Sequence of chain 1.A:
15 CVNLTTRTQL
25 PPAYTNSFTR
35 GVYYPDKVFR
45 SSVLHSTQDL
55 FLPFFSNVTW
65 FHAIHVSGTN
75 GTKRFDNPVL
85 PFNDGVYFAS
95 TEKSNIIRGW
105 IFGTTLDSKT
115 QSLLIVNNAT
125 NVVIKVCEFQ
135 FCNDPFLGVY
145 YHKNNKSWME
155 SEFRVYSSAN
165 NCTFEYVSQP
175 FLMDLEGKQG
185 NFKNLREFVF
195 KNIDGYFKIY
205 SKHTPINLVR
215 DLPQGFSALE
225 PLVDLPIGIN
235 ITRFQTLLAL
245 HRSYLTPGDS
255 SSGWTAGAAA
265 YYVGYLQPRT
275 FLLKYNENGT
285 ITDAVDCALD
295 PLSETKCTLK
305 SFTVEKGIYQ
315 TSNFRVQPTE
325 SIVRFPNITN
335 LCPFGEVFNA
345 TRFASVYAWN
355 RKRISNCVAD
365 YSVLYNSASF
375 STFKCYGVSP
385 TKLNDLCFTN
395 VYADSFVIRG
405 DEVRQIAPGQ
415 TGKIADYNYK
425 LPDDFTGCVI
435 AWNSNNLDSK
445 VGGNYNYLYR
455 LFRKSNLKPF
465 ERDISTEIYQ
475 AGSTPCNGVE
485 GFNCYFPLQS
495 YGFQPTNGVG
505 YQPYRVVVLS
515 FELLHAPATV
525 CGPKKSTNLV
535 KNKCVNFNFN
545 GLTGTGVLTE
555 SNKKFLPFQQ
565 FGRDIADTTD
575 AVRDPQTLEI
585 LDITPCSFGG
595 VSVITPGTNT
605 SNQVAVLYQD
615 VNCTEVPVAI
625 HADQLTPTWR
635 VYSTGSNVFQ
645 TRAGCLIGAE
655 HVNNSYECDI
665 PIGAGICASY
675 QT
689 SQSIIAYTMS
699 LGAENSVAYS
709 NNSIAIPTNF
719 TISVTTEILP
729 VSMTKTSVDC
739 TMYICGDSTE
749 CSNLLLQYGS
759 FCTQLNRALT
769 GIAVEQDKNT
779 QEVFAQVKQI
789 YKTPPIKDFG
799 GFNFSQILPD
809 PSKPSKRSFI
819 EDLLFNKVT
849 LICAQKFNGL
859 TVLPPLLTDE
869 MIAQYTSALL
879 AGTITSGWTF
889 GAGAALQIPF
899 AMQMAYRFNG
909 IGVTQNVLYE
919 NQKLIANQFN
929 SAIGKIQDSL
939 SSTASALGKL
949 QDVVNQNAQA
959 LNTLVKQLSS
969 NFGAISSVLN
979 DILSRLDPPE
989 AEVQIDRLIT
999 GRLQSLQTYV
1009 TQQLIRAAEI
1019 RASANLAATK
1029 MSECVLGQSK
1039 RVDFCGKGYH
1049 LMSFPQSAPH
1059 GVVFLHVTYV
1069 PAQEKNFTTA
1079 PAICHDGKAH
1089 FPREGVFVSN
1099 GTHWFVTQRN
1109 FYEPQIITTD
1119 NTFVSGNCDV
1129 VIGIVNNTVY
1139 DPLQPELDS

Binding-site contacts:
Ligand atom C5 contacts residue ASN61 of chain 1.A at 3.1 Å.
Ligand atom O4 contacts residue ASN61 of chain 1.A at 3.0 Å (h-bond).
Ligand atom C1 contacts residue PRO631 of chain 1.A at 3.9 Å (hydrophobic).
Ligand atom C5 contacts residue PRO631 of chain 1.A at 4.4 Å (hydrophobic).
Ligand atom C3 contacts residue ASN61 of chain 1.A at 4.4 Å.
Ligand atom O5 contacts residue PRO631 of chain 1.A at 3.3 Å.
Ligand atom O6 contacts residue ASN61 of chain 1.A at 3.6 Å (h-bond).
Ligand atom O6 contacts residue PHE59 of chain 1.A at 3.4 Å (h-bond).
Ligand atom C6 contacts residue ASN61 of chain 1.A at 3.2 Å.
Ligand atom O6 contacts residue SER60 of chain 1.A at 4.5 Å.
Ligand atom C6 contacts residue LEU629 of chain 1.A at 3.6 Å (hydrophobic).
Ligand atom C6 contacts residue PRO631 of chain 1.A at 4.3 Å (hydrophobic).
Ligand atom C4 contacts residue ASN61 of chain 1.A at 3.6 Å.
Ligand atom O6 contacts residue LEU629 of chain 1.A at 3.2 Å.
Ligand atom O5 contacts residue ASN61 of chain 1.A at 4.4 Å.

A protein and the small-molecule ligand that binds it are described below.
Small molecule (SMILES): CC(=O)N[C@@H]1[C@@H](O)[C@H](O)[C@@H](CO)O[C@H]1O